Binding-site contacts:
Ligand atom C9 contacts residue TYR98 of chain 2.A at 4.1 Å (hydrophobic).
Ligand atom O9 contacts residue GLU190 of chain 2.A at 2.8 Å (salt-bridge).
Ligand atom C11 contacts residue GLY135 of chain 2.A at 4.2 Å.
Ligand atom C8 contacts residue TRP153 of chain 2.A at 3.8 Å (hydrophobic).
Ligand atom C7 contacts residue TRP153 of chain 2.A at 3.9 Å (hydrophobic).
Ligand atom C8 contacts residue TYR98 of chain 2.A at 4.3 Å (hydrophobic).
Ligand atom O4 contacts residue GLY135 of chain 2.A at 4.0 Å.
Ligand atom C1 contacts residue SER137 of chain 2.A at 4.2 Å.
Ligand atom C7 contacts residue LEU194 of chain 2.A at 4.1 Å (hydrophobic).
Ligand atom C8 contacts residue GLN226 of chain 2.A at 3.9 Å.
Ligand atom C9 contacts residue LEU194 of chain 2.A at 3.9 Å (hydrophobic).
Ligand atom C4 contacts residue GLY135 of chain 2.A at 3.4 Å.
Ligand atom C10 contacts residue THR155 of chain 2.A at 4.2 Å.
Ligand atom O10 contacts residue LEU194 of chain 2.A at 3.8 Å.
Ligand atom N5 contacts residue GLY135 of chain 2.A at 3.2 Å (h-bond).
Ligand atom C11 contacts residue GLY134 of chain 2.A at 3.9 Å.
Ligand atom O1B contacts residue SER136 of chain 2.A at 3.3 Å (h-bond).
Ligand atom O10 contacts residue THR155 of chain 2.A at 4.0 Å.
Ligand atom C5 contacts residue GLY135 of chain 2.A at 3.8 Å.
Ligand atom O1B contacts residue GLN226 of chain 2.A at 2.9 Å (h-bond).
Ligand atom C1 contacts residue GLN226 of chain 2.A at 3.8 Å.
Ligand atom O1A contacts residue SER136 of chain 2.A at 3.6 Å.
Ligand atom O8 contacts residue TRP153 of chain 2.A at 3.0 Å.
Ligand atom O8 contacts residue GLN226 of chain 2.A at 3.4 Å (h-bond).
Ligand atom C11 contacts residue TRP153 of chain 2.A at 4.0 Å (hydrophobic).
Ligand atom O9 contacts residue TYR98 of chain 2.A at 3.2 Å (h-bond).
Ligand atom O7 contacts residue LEU194 of chain 2.A at 3.5 Å.
Ligand atom C6 contacts residue GLN226 of chain 2.A at 4.2 Å.
Ligand atom O9 contacts residue GLN226 of chain 2.A at 4.2 Å.
Ligand atom C11 contacts residue THR155 of chain 2.A at 3.5 Å.
Ligand atom C9 contacts residue GLU190 of chain 2.A at 3.2 Å.
Ligand atom O9 contacts residue HIS183 of chain 2.A at 3.2 Å (h-bond).
Ligand atom C9 contacts residue TRP153 of chain 2.A at 4.0 Å (hydrophobic).
Ligand atom O1A contacts residue GLN226 of chain 2.A at 3.9 Å.
Ligand atom O1A contacts residue SER137 of chain 2.A at 3.1 Å (h-bond).
Ligand atom C10 contacts residue GLY135 of chain 2.A at 4.3 Å.
Ligand atom C9 contacts residue HIS183 of chain 2.A at 3.6 Å.
Ligand atom C6 contacts residue GLY135 of chain 2.A at 4.1 Å.
Ligand atom C1 contacts residue SER136 of chain 2.A at 3.9 Å.
Ligand atom O8 contacts residue TYR98 of chain 2.A at 3.3 Å (h-bond).

Sequence of chain 2.A:
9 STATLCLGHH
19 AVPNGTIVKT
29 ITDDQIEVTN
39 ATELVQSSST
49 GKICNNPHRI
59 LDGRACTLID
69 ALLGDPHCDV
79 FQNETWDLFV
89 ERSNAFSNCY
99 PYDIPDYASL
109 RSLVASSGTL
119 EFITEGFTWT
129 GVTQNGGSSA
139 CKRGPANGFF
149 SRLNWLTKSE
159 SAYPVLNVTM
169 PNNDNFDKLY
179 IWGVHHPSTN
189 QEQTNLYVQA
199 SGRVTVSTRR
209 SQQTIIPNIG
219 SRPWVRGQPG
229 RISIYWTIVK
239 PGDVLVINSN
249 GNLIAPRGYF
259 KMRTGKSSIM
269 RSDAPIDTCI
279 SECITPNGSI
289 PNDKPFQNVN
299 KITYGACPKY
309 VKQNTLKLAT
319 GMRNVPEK

The small molecule below binds the protein below.
Small molecule (SMILES): CC(=O)N[C@H]1[C@H]([C@H](O)[C@H](O)CO)O[C@@](OC[C@H]2O[C@@H](O)[C@H](O)[C@@H](O)[C@H]2O)(C(=O)O)C[C@@H]1O